Sequence of chain 1.A:
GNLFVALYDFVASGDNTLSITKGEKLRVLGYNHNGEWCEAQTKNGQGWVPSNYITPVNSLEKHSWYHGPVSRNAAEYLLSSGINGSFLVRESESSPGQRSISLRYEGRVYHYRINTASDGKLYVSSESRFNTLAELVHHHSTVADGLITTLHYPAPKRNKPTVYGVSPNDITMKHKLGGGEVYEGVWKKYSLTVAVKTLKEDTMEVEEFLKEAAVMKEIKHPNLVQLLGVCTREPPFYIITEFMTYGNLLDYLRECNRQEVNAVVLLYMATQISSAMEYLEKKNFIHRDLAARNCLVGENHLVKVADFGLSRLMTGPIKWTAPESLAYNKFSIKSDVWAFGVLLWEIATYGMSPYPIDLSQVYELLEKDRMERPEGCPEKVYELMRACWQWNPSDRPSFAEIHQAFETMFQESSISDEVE

Binding-site contacts:
Ligand atom C20 contacts residue PRO403 of chain 1.A at 3.7 Å (hydrophobic).
Ligand atom C20 contacts residue ALA371 of chain 1.A at 3.7 Å (hydrophobic).
Ligand atom O23 contacts residue ARG270 of chain 1.A at 4.0 Å.
Ligand atom O22 contacts residue VAL406 of chain 1.A at 3.9 Å.
Ligand atom F30 contacts residue LEU278 of chain 1.A at 3.2 Å.
Ligand atom C6 contacts residue GLU400 of chain 1.A at 3.1 Å.
Ligand atom C21 contacts residue CYS402 of chain 1.A at 3.7 Å (hydrophobic).
Ligand atom C26 contacts residue GLU400 of chain 1.A at 3.8 Å.
Ligand atom C19 contacts residue ILE440 of chain 1.A at 3.7 Å (hydrophobic).
Ligand atom N24 contacts residue ALA371 of chain 1.A at 4.0 Å.
Ligand atom F29 contacts residue LEU279 of chain 1.A at 4.0 Å.
Ligand atom C9 contacts residue GLU400 of chain 1.A at 3.9 Å.
Ligand atom F29 contacts residue ALA282 of chain 1.A at 4.0 Å.
Ligand atom C27 contacts residue GLU400 of chain 1.A at 3.0 Å.
Ligand atom C5 contacts residue GLU400 of chain 1.A at 3.3 Å.
Ligand atom N25 contacts residue THR372 of chain 1.A at 3.5 Å (h-bond).
Ligand atom C3 contacts residue ARG270 of chain 1.A at 3.6 Å.
Ligand atom C12 contacts residue GLU400 of chain 1.A at 3.3 Å.
Ligand atom O22 contacts residue ILE440 of chain 1.A at 3.3 Å.
Ligand atom C10 contacts residue ALA371 of chain 1.A at 3.3 Å (hydrophobic).
Ligand atom F30 contacts residue ILE370 of chain 1.A at 4.0 Å.
Ligand atom C12 contacts residue ALA371 of chain 1.A at 3.9 Å (hydrophobic).
Ligand atom N24 contacts residue THR372 of chain 1.A at 3.7 Å.
Ligand atom C21 contacts residue ALA371 of chain 1.A at 3.5 Å (hydrophobic).
Ligand atom C18 contacts residue ILE440 of chain 1.A at 3.4 Å (hydrophobic).
Ligand atom C17 contacts residue LEU278 of chain 1.A at 3.4 Å (hydrophobic).
Ligand atom C16 contacts residue ALA371 of chain 1.A at 4.0 Å (hydrophobic).
Ligand atom C10 contacts residue GLU400 of chain 1.A at 3.2 Å.
Ligand atom C11 contacts residue GLU400 of chain 1.A at 3.2 Å.
Ligand atom F30 contacts residue LEU279 of chain 1.A at 3.2 Å.
Ligand atom C21 contacts residue PRO403 of chain 1.A at 4.1 Å (hydrophobic).
Ligand atom C1 contacts residue GLU400 of chain 1.A at 3.8 Å.
Ligand atom CL contacts residue LEU367 of chain 1.A at 3.5 Å.
Ligand atom N14 contacts residue ALA371 of chain 1.A at 3.5 Å (h-bond).
Ligand atom O15 contacts residue LEU278 of chain 1.A at 3.9 Å.
Ligand atom C11 contacts residue ALA371 of chain 1.A at 4.0 Å (hydrophobic).
Ligand atom CL contacts residue ILE370 of chain 1.A at 3.5 Å.
Ligand atom C18 contacts residue LEU278 of chain 1.A at 3.9 Å (hydrophobic).
Ligand atom CL contacts residue VAL406 of chain 1.A at 3.8 Å.
Ligand atom C27 contacts residue PRO399 of chain 1.A at 4.1 Å (hydrophobic).

This protein binds this small molecule.
Small molecule (SMILES): O=C(Nc1ccc(OC(F)(F)Cl)cc1)c1cnc(N2CC[C@@H](O)C2)c(-c2ccn[nH]2)c1